The protein below binds the small molecule below.
Small molecule (SMILES): Nc1ncnc2[nH]cnc12

Binding-site contacts:
Ligand atom N7 contacts residue TRP8 of chain 1.A at 3.9 Å.
Ligand atom C4 contacts residue TRP8 of chain 1.A at 3.9 Å (hydrophobic).
Ligand atom N3 contacts residue TRP8 of chain 1.A at 4.2 Å.
Ligand atom C5 contacts residue TRP8 of chain 1.A at 4.0 Å (hydrophobic).
Ligand atom C8 contacts residue TRP8 of chain 1.A at 3.8 Å (hydrophobic).
Ligand atom C6 contacts residue TRP8 of chain 1.A at 4.1 Å (hydrophobic).
Ligand atom N9 contacts residue TRP8 of chain 1.A at 3.7 Å.
Ligand atom N1 contacts residue TRP8 of chain 1.A at 4.3 Å.
Ligand atom N6 contacts residue TRP8 of chain 1.A at 4.3 Å.

Sequence of chain 1.A:
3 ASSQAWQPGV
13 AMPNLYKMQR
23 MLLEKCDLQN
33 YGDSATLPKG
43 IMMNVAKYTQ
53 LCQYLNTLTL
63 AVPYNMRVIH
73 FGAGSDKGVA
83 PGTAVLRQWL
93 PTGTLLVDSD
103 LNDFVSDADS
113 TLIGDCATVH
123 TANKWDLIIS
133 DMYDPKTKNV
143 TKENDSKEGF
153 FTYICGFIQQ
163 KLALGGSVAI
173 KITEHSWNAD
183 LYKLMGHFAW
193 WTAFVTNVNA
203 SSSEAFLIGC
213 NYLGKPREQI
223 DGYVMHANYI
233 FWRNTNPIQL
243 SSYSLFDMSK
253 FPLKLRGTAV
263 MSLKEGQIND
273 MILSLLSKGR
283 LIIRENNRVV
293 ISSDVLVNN